Sequence of chain 2.A:
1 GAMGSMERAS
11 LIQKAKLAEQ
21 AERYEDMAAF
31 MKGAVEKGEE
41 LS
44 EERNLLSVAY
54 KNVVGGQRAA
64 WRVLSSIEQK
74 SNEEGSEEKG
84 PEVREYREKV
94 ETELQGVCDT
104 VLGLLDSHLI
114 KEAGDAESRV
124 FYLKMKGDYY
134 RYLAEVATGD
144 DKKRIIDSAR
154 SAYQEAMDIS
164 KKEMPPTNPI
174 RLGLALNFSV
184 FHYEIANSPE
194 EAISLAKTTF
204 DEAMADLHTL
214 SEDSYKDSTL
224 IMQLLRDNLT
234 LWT

Sequence of chain 2.B:
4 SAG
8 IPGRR

This small molecule binds to this protein.
Small molecule (SMILES): COC[C@H]1CC[C@@H]2/C1=C\[C@@]1(C)CCC(C(C)C)=C1[C@@H](O[C@H]1O[C@H](CO)[C@@H](O)[C@H](O)[C@H]1O)[C@H](O)[C@@H]2C

Binding-site contacts:
Ligand atom CAP contacts residue PHE124 of chain 2.A at 3.6 Å (hydrophobic).
Ligand atom OAA contacts residue PRO9 of chain 2.B at 4.2 Å.
Ligand atom CAO contacts residue ILE8 of chain 2.B at 4.1 Å (hydrophobic).
Ligand atom CAE contacts residue PRO9 of chain 2.B at 4.2 Å (hydrophobic).
Ligand atom CAN contacts residue PRO172 of chain 2.A at 4.4 Å (hydrophobic).
Ligand atom CAJ contacts residue VAL51 of chain 2.A at 4.2 Å (hydrophobic).
Ligand atom CAO contacts residue PRO9 of chain 2.B at 4.0 Å (hydrophobic).
Ligand atom CAM contacts residue ILE8 of chain 2.B at 4.1 Å (hydrophobic).
Ligand atom CBI contacts residue PHE124 of chain 2.A at 3.4 Å (hydrophobic).
Ligand atom CAM contacts residue PRO172 of chain 2.A at 3.5 Å (hydrophobic).
Ligand atom CAW contacts residue VAL51 of chain 2.A at 4.2 Å (hydrophobic).
Ligand atom CAN contacts residue LYS127 of chain 2.A at 3.8 Å.
Ligand atom CAU contacts residue ILE224 of chain 2.A at 4.1 Å (hydrophobic).
Ligand atom CAM contacts residue ILE173 of chain 2.A at 4.3 Å (hydrophobic).
Ligand atom CAQ contacts residue ASN47 of chain 2.A at 3.8 Å.
Ligand atom CAJ contacts residue PRO9 of chain 2.B at 4.0 Å (hydrophobic).
Ligand atom CAK contacts residue ILE8 of chain 2.B at 4.0 Å (hydrophobic).
Ligand atom CAQ contacts residue ILE173 of chain 2.A at 4.0 Å (hydrophobic).
Ligand atom CAM contacts residue ILE224 of chain 2.A at 4.2 Å (hydrophobic).
Ligand atom OAA contacts residue LYS127 of chain 2.A at 2.7 Å (salt-bridge).
Ligand atom CAU contacts residue ILE8 of chain 2.B at 4.0 Å (hydrophobic).
Ligand atom CAP contacts residue SER50 of chain 2.A at 4.0 Å.
Ligand atom C6 contacts residue ARG12 of chain 2.B at 3.8 Å.
Ligand atom OAA contacts residue PHE124 of chain 2.A at 4.3 Å.
Ligand atom CBI contacts residue LYS127 of chain 2.A at 3.5 Å.
Ligand atom CAN contacts residue ILE173 of chain 2.A at 4.3 Å (hydrophobic).
Ligand atom CAQ contacts residue PHE124 of chain 2.A at 3.8 Å (hydrophobic).
Ligand atom C1 contacts residue ASN47 of chain 2.A at 3.5 Å.
Ligand atom CAU contacts residue LEU223 of chain 2.A at 4.3 Å (hydrophobic).
Ligand atom O5 contacts residue ASN47 of chain 2.A at 3.5 Å (h-bond).
Ligand atom CAI contacts residue PRO172 of chain 2.A at 4.3 Å (hydrophobic).
Ligand atom CAP contacts residue LYS127 of chain 2.A at 3.8 Å.
Ligand atom CAJ contacts residue ARG12 of chain 2.B at 4.4 Å.
Ligand atom CAE contacts residue SER50 of chain 2.A at 4.3 Å.
Ligand atom CAW contacts residue ASN47 of chain 2.A at 3.6 Å.
Ligand atom OAR contacts residue PRO172 of chain 2.A at 3.9 Å.
Ligand atom CAO contacts residue LYS127 of chain 2.A at 3.8 Å.
Ligand atom CAP contacts residue PRO9 of chain 2.B at 4.1 Å (hydrophobic).
Ligand atom CBI contacts residue MET128 of chain 2.A at 3.5 Å (hydrophobic).
Ligand atom CAM contacts residue GLY176 of chain 2.A at 4.1 Å.